A small-molecule ligand and the protein it binds are described below.
Small molecule (SMILES): COc1cc(CCNC(=O)c2nc(-c3ccccc3C)[nH]c(=O)c2O)ccn1

Sequence of chain 4.A:
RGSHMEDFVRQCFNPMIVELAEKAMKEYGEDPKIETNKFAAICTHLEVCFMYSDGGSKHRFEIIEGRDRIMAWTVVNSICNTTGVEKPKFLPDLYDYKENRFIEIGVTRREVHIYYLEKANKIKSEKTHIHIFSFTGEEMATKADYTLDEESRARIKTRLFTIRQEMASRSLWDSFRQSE

Binding-site contacts:
Ligand atom C22 contacts residue LYS54 of chain 4.A at 3.9 Å.
Ligand atom C12 contacts residue GLU120 of chain 4.A at 3.6 Å.
Ligand atom C14 contacts residue MN1 of chain 4.B at 2.9 Å.
Ligand atom C11 contacts residue MN1 of chain 4.C at 3.5 Å.
Ligand atom C21 contacts residue LYS54 of chain 4.A at 3.8 Å.
Ligand atom O15 contacts residue HIS61 of chain 4.A at 3.0 Å (h-bond).
Ligand atom C05 contacts residue TYR44 of chain 4.A at 3.6 Å (hydrophobic).
Ligand atom C14 contacts residue HIS61 of chain 4.A at 3.4 Å.
Ligand atom O13 contacts residue ASP109 of chain 4.A at 3.0 Å (salt-bridge).
Ligand atom O13 contacts residue ILE121 of chain 4.A at 3.8 Å.
Ligand atom O15 contacts residue MN1 of chain 4.B at 2.4 Å.
Ligand atom C07 contacts residue MN1 of chain 4.C at 3.9 Å.
Ligand atom O15 contacts residue TYR131 of chain 4.A at 3.7 Å.
Ligand atom O15 contacts residue GLU120 of chain 4.A at 3.4 Å (salt-bridge).
Ligand atom N28 contacts residue ILE58 of chain 4.A at 3.4 Å.
Ligand atom C12 contacts residue HIS61 of chain 4.A at 3.4 Å.
Ligand atom O02 contacts residue TYR44 of chain 4.A at 3.6 Å.
Ligand atom C09 contacts residue GLU81 of chain 4.A at 3.6 Å.
Ligand atom O13 contacts residue MN1 of chain 4.C at 2.6 Å.
Ligand atom C12 contacts residue MN1 of chain 4.B at 2.7 Å.
Ligand atom O15 contacts residue ILE121 of chain 4.A at 2.9 Å (h-bond).
Ligand atom C14 contacts residue ILE121 of chain 4.A at 3.9 Å (hydrophobic).
Ligand atom N08 contacts residue MN1 of chain 4.C at 3.7 Å.
Ligand atom C22 contacts residue SO41 of chain 4.I at 3.4 Å.
Ligand atom C06 contacts residue TYR44 of chain 4.A at 3.2 Å (hydrophobic).
Ligand atom C04 contacts residue TYR44 of chain 4.A at 3.4 Å (hydrophobic).
Ligand atom O10 contacts residue MN1 of chain 4.C at 1.8 Å.
Ligand atom C03 contacts residue TYR44 of chain 4.A at 3.9 Å (hydrophobic).
Ligand atom O13 contacts residue GLU120 of chain 4.A at 2.7 Å (salt-bridge).
Ligand atom O10 contacts residue GLU81 of chain 4.A at 3.2 Å (salt-bridge).
Ligand atom C09 contacts residue MN1 of chain 4.C at 2.7 Å.
Ligand atom N16 contacts residue TYR131 of chain 4.A at 3.5 Å (h-bond).
Ligand atom C21 contacts residue SO41 of chain 4.I at 3.5 Å.
Ligand atom O13 contacts residue HIS61 of chain 4.A at 3.1 Å (h-bond).
Ligand atom O13 contacts residue MN1 of chain 4.B at 1.8 Å.
Ligand atom C12 contacts residue MN1 of chain 4.C at 3.4 Å.
Ligand atom C27 contacts residue ILE58 of chain 4.A at 3.4 Å (hydrophobic).
Ligand atom C14 contacts residue TYR131 of chain 4.A at 3.9 Å (hydrophobic).
Ligand atom O10 contacts residue ASP109 of chain 4.A at 3.8 Å.
Ligand atom C14 contacts residue GLU120 of chain 4.A at 3.9 Å.